Binding-site contacts:
Ligand atom CG2 contacts residue GLU64 of chain 1.A at 3.3 Å.
Ligand atom CA contacts residue TYR100 of chain 1.A at 3.4 Å (hydrophobic).
Ligand atom OXT contacts residue THR144 of chain 1.A at 2.9 Å (h-bond).
Ligand atom CA contacts residue ASN67 of chain 1.A at 3.6 Å.
Ligand atom C contacts residue TYR8 of chain 1.A at 3.1 Å (hydrophobic).
Ligand atom CA contacts residue TYR8 of chain 1.A at 3.1 Å (hydrophobic).
Ligand atom C contacts residue ASN67 of chain 1.A at 3.4 Å.
Ligand atom O contacts residue TYR160 of chain 1.A at 2.6 Å (h-bond).
Ligand atom OD1 contacts residue ASN67 of chain 1.A at 3.4 Å.
Ligand atom CA contacts residue ASN78 of chain 1.A at 3.2 Å.
Ligand atom CG2 contacts residue GLU64 of chain 1.A at 3.5 Å.
Ligand atom O contacts residue ASN78 of chain 1.A at 3.0 Å (h-bond).
Ligand atom N contacts residue TYR172 of chain 1.A at 2.6 Å (h-bond).
Ligand atom OE1 contacts residue ALA70 of chain 1.A at 3.4 Å (h-bond).
Ligand atom N contacts residue ASN78 of chain 1.A at 2.9 Å (h-bond).
Ligand atom CB contacts residue ASN67 of chain 1.A at 3.5 Å.
Ligand atom O contacts residue TYR8 of chain 1.A at 3.3 Å.
Ligand atom N contacts residue TYR8 of chain 1.A at 2.9 Å (h-bond).
Ligand atom NE2 contacts residue ASN67 of chain 1.A at 3.2 Å (h-bond).
Ligand atom OG1 contacts residue ASN67 of chain 1.A at 2.7 Å (h-bond).
Ligand atom OE1 contacts residue THR74 of chain 1.A at 2.7 Å (h-bond).
Ligand atom CG1 contacts residue 1KX1 of chain 1.G at 3.5 Å.
Ligand atom CB contacts residue GLU64 of chain 1.A at 3.6 Å.
Ligand atom CG2 contacts residue TYR8 of chain 1.A at 3.4 Å (hydrophobic).
Ligand atom NE2 contacts residue SER71 of chain 1.A at 3.0 Å (h-bond).
Ligand atom C contacts residue ASN78 of chain 1.A at 3.5 Å.
Ligand atom O contacts residue TRP148 of chain 1.A at 2.9 Å (h-bond).
Ligand atom O contacts residue THR74 of chain 1.A at 3.5 Å.
Ligand atom CB contacts residue TYR100 of chain 1.A at 3.3 Å (hydrophobic).
Ligand atom CA contacts residue TYR172 of chain 1.A at 3.3 Å (hydrophobic).
Ligand atom OXT contacts residue TYR85 of chain 1.A at 2.5 Å (h-bond).
Ligand atom N contacts residue TYR100 of chain 1.A at 3.1 Å (h-bond).
Ligand atom N contacts residue TYR8 of chain 1.A at 3.4 Å (h-bond).
Ligand atom N contacts residue GLU64 of chain 1.A at 3.0 Å (salt-bridge).
Ligand atom OG1 contacts residue GLU64 of chain 1.A at 2.9 Å (salt-bridge).
Ligand atom O contacts residue TYR85 of chain 1.A at 3.2 Å (h-bond).
Ligand atom O contacts residue ASN67 of chain 1.A at 2.7 Å (h-bond).
Ligand atom CD1 contacts residue GLN156 of chain 1.A at 3.4 Å.
Ligand atom C contacts residue TYR85 of chain 1.A at 3.2 Å (hydrophobic).
Ligand atom OE1 contacts residue SER71 of chain 1.A at 3.3 Å.

This small molecule binds to this protein.
Small molecule (SMILES): CC[C@H](C)[C@H](NC(=O)[C@H](CC(=O)O)NC(=O)[C@@H](NC(=O)[C@@H](NC(=O)[C@@H](N)C(C)C)[C@@H](C)O)[C@@H](C)O)C(=O)N[C@@H](CCC(N)=O)C(=O)N[C@H](C(=O)N[C@@H](CCCCN)C(=O)N[C@H](C(=O)O)C(C)C)C(C)C

Sequence of chain 1.A:
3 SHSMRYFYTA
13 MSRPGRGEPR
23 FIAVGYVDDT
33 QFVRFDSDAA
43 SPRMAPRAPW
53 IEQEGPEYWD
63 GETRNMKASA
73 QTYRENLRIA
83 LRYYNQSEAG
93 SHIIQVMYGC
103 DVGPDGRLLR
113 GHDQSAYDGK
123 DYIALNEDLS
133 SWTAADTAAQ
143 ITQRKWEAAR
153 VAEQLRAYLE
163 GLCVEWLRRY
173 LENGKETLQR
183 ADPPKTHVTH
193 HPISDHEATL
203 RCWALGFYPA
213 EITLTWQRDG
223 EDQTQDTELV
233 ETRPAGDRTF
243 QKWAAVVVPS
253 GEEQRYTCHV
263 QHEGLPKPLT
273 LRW